A protein and the small-molecule ligand that binds it are described below.
Small molecule (SMILES): O=C(CCNc1ccccc1)Nc1scc(-c2ccccc2)c1C(=O)NCc1ccccc1

Sequence of chain 1.A:
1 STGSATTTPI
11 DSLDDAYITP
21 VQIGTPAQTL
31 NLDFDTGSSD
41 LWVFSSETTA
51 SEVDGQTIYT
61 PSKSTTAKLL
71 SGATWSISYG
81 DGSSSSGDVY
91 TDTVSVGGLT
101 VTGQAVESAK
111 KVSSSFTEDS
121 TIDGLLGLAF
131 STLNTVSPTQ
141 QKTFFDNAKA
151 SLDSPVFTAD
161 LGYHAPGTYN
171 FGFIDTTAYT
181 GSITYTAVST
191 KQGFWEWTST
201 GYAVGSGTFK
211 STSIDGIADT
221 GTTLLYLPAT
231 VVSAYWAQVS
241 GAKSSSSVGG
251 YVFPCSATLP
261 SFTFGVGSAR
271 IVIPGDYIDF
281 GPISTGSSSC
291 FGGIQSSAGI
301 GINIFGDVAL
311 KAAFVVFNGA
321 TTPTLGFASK

Binding-site contacts:
Ligand atom C8 contacts residue GLY80 of chain 1.A at 3.5 Å.
Ligand atom C19 contacts residue ASP81 of chain 1.A at 3.8 Å.
Ligand atom C3 contacts residue ASP81 of chain 1.A at 3.6 Å.
Ligand atom C14 contacts residue GLY221 of chain 1.A at 3.3 Å.
Ligand atom C22 contacts residue ASP15 of chain 1.A at 3.7 Å.
Ligand atom C6 contacts residue GLY80 of chain 1.A at 3.4 Å.
Ligand atom C25 contacts residue ASP119 of chain 1.A at 3.3 Å.
Ligand atom O contacts residue TYR79 of chain 1.A at 3.4 Å.
Ligand atom S contacts residue TYR226 of chain 1.A at 3.5 Å (h-bond).
Ligand atom C1 contacts residue THR222 of chain 1.A at 3.6 Å.
Ligand atom C11 contacts residue GLY221 of chain 1.A at 3.5 Å.
Ligand atom C8 contacts residue ILE300 of chain 1.A at 3.3 Å (hydrophobic).
Ligand atom C6 contacts residue ILE300 of chain 1.A at 3.6 Å (hydrophobic).
Ligand atom C20 contacts residue THR223 of chain 1.A at 3.1 Å.
Ligand atom C12 contacts residue GLY221 of chain 1.A at 3.5 Å.
Ligand atom O1 contacts residue THR222 of chain 1.A at 3.3 Å.
Ligand atom C16 contacts residue ASP33 of chain 1.A at 3.6 Å.
Ligand atom C22 contacts residue THR223 of chain 1.A at 3.8 Å.
Ligand atom C15 contacts residue SER83 of chain 1.A at 3.5 Å.
Ligand atom C4 contacts residue ILE304 of chain 1.A at 3.6 Å (hydrophobic).
Ligand atom C5 contacts residue THR222 of chain 1.A at 3.5 Å.
Ligand atom C23 contacts residue ASP119 of chain 1.A at 3.8 Å.
Ligand atom N contacts residue GLY221 of chain 1.A at 3.4 Å (h-bond).
Ligand atom C17 contacts residue PHE116 of chain 1.A at 3.6 Å (hydrophobic).
Ligand atom N contacts residue THR222 of chain 1.A at 3.3 Å (h-bond).
Ligand atom C13 contacts residue SER83 of chain 1.A at 3.8 Å.
Ligand atom O contacts residue GLY80 of chain 1.A at 3.1 Å (h-bond).
Ligand atom C2 contacts residue ASP81 of chain 1.A at 3.4 Å.
Ligand atom C13 contacts residue ASP81 of chain 1.A at 3.3 Å.
Ligand atom C15 contacts residue ASP81 of chain 1.A at 3.4 Å.
Ligand atom N1 contacts residue ASP81 of chain 1.A at 2.9 Å (salt-bridge).
Ligand atom C6 contacts residue ILE304 of chain 1.A at 3.7 Å (hydrophobic).
Ligand atom C24 contacts residue ASP15 of chain 1.A at 3.6 Å.
Ligand atom O contacts residue ASP81 of chain 1.A at 3.1 Å (salt-bridge).
Ligand atom C5 contacts residue ILE304 of chain 1.A at 3.6 Å (hydrophobic).
Ligand atom O1 contacts residue THR223 of chain 1.A at 3.0 Å (h-bond).
Ligand atom C10 contacts residue THR222 of chain 1.A at 3.8 Å.
Ligand atom C25 contacts residue ILE10 of chain 1.A at 3.6 Å (hydrophobic).
Ligand atom C3 contacts residue THR222 of chain 1.A at 3.5 Å.
Ligand atom C20 contacts residue GLY221 of chain 1.A at 3.8 Å.